Sequence of chain 25.K:
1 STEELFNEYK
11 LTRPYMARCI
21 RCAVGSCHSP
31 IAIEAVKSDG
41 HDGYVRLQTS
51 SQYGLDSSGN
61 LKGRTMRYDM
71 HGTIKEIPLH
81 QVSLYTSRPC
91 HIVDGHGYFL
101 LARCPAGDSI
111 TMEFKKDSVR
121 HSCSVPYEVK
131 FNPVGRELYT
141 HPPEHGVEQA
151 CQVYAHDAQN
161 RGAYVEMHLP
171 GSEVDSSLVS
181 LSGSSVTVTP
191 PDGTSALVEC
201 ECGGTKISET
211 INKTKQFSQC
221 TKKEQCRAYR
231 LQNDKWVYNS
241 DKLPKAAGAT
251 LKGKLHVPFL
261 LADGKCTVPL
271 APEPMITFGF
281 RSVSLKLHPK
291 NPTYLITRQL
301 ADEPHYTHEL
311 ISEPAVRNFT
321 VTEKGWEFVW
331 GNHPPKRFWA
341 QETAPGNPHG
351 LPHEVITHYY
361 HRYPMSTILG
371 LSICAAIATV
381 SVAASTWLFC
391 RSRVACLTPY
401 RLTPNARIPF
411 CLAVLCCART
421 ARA

Binding-site contacts:
Ligand atom C6 contacts residue ASN318 of chain 25.K at 3.2 Å.
Ligand atom C6 contacts residue SER284 of chain 25.K at 3.4 Å.
Ligand atom O4 contacts residue ASN318 of chain 25.K at 4.5 Å.
Ligand atom O6 contacts residue ASN318 of chain 25.K at 3.0 Å (h-bond).
Ligand atom O6 contacts residue SER284 of chain 25.K at 2.9 Å (h-bond).

A small-molecule ligand and the protein it binds are described below.
Small molecule (SMILES): CC(=O)N[C@@H]1[C@@H](O)[C@H](O)[C@@H](CO)O[C@H]1O